Binding-site contacts:
Ligand atom O5 contacts residue THR83 of chain 1.C at 2.9 Å (h-bond).
Ligand atom C5 contacts residue ASN81 of chain 1.C at 3.6 Å.
Ligand atom C1 contacts residue ASN81 of chain 1.C at 1.4 Å.
Ligand atom C8 contacts residue ILE371 of chain 1.C at 4.0 Å (hydrophobic).
Ligand atom N2 contacts residue ASN81 of chain 1.C at 3.1 Å (h-bond).
Ligand atom O5 contacts residue ASN81 of chain 1.C at 2.3 Å (h-bond).
Ligand atom C1 contacts residue THR83 of chain 1.C at 3.8 Å.
Ligand atom C4 contacts residue ASN81 of chain 1.C at 4.2 Å.
Ligand atom O7 contacts residue ASN81 of chain 1.C at 3.2 Å (h-bond).
Ligand atom C3 contacts residue ASN81 of chain 1.C at 3.8 Å.
Ligand atom C7 contacts residue ASN81 of chain 1.C at 3.4 Å.
Ligand atom C2 contacts residue ASN81 of chain 1.C at 2.5 Å.
Ligand atom C5 contacts residue THR83 of chain 1.C at 3.5 Å.
Ligand atom C6 contacts residue THR83 of chain 1.C at 3.4 Å.

The protein below binds the small molecule below.
Small molecule (SMILES): CC(=O)N[C@@H]1[C@@H](O)[C@H](O)[C@@H](CO)O[C@H]1O

Sequence of chain 1.C:
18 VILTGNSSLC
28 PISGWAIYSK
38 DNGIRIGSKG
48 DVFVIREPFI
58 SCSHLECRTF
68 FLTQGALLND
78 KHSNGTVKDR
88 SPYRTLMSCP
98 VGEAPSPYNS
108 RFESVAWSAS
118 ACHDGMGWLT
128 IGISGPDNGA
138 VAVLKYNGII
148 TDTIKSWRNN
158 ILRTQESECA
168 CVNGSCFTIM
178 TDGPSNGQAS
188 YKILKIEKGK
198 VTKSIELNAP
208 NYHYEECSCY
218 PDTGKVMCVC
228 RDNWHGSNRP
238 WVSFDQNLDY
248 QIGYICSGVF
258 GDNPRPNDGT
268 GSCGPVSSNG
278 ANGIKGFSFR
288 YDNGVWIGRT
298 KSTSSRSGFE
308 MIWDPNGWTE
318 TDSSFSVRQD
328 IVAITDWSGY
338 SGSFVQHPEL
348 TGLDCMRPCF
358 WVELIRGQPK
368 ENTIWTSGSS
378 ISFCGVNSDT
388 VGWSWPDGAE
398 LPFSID